A small-molecule ligand and the protein it binds are described below.
Small molecule (SMILES): CC(=O)N[C@@H]1[C@@H](O)[C@H](O[C@@H]2O[C@H](CO[C@]3(C(=O)O)C[C@H](O)[C@@H](NC(C)=O)[C@H]([C@H](O)[C@H](O)CO)O3)[C@H](O)[C@H](O)[C@H]2O)[C@@H](CO)O[C@H]1O

Sequence of chain 1.E:
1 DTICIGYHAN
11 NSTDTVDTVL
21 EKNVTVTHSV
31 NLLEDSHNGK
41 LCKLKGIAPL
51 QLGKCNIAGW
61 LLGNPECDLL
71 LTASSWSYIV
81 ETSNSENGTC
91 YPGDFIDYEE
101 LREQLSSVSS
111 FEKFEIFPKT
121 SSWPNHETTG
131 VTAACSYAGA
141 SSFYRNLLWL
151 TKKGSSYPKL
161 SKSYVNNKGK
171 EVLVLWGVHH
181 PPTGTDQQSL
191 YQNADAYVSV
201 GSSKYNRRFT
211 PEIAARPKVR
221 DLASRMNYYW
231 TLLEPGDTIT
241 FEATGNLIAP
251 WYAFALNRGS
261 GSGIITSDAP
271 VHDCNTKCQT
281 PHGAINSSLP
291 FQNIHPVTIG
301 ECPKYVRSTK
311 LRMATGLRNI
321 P

Binding-site contacts:
Ligand atom N5 contacts residue TRP149 of chain 1.E at 3.8 Å.
Ligand atom C1 contacts residue THR132 of chain 1.E at 3.5 Å.
Ligand atom C11 contacts residue GLY130 of chain 1.E at 3.5 Å.
Ligand atom O1A contacts residue THR132 of chain 1.E at 2.6 Å (h-bond).
Ligand atom C11 contacts residue VAL131 of chain 1.E at 4.0 Å (hydrophobic).
Ligand atom O8 contacts residue TYR91 of chain 1.E at 2.7 Å (h-bond).
Ligand atom C1 contacts residue ALA133 of chain 1.E at 3.6 Å (hydrophobic).
Ligand atom O9 contacts residue SER224 of chain 1.E at 3.1 Å (h-bond).
Ligand atom C8 contacts residue LEU190 of chain 1.E at 3.9 Å (hydrophobic).
Ligand atom C11 contacts residue TRP149 of chain 1.E at 3.7 Å (hydrophobic).
Ligand atom O3 contacts residue ASP221 of chain 1.E at 3.6 Å.
Ligand atom O4 contacts residue ASP221 of chain 1.E at 2.8 Å (salt-bridge).
Ligand atom C5 contacts residue VAL131 of chain 1.E at 3.6 Å (hydrophobic).
Ligand atom C10 contacts residue TRP149 of chain 1.E at 4.0 Å (hydrophobic).
Ligand atom N2 contacts residue SER189 of chain 1.E at 4.0 Å.
Ligand atom C3 contacts residue ASP221 of chain 1.E at 3.9 Å.
Ligand atom C9 contacts residue HIS179 of chain 1.E at 4.0 Å.
Ligand atom C8 contacts residue TRP149 of chain 1.E at 4.1 Å (hydrophobic).
Ligand atom C7 contacts residue SER189 of chain 1.E at 4.0 Å.
Ligand atom C4 contacts residue VAL131 of chain 1.E at 3.3 Å (hydrophobic).
Ligand atom O1B contacts residue ALA133 of chain 1.E at 2.6 Å (h-bond).
Ligand atom O9 contacts residue TYR91 of chain 1.E at 2.6 Å (h-bond).
Ligand atom C7 contacts residue TRP149 of chain 1.E at 3.8 Å (hydrophobic).
Ligand atom C4 contacts residue ASP221 of chain 1.E at 3.4 Å.
Ligand atom O4 contacts residue LEU222 of chain 1.E at 3.6 Å.
Ligand atom O9 contacts residue HIS179 of chain 1.E at 2.9 Å (h-bond).
Ligand atom O8 contacts residue TRP149 of chain 1.E at 3.4 Å.
Ligand atom C8 contacts residue SER189 of chain 1.E at 3.4 Å.
Ligand atom C10 contacts residue VAL131 of chain 1.E at 3.8 Å (hydrophobic).
Ligand atom O8 contacts residue LEU222 of chain 1.E at 3.8 Å.
Ligand atom C8 contacts residue TYR91 of chain 1.E at 3.8 Å (hydrophobic).
Ligand atom O4 contacts residue VAL131 of chain 1.E at 3.7 Å.
Ligand atom C6 contacts residue VAL131 of chain 1.E at 4.1 Å (hydrophobic).
Ligand atom O1A contacts residue ALA133 of chain 1.E at 3.8 Å.
Ligand atom O3 contacts residue LYS218 of chain 1.E at 2.8 Å (salt-bridge).
Ligand atom N5 contacts residue VAL131 of chain 1.E at 2.8 Å (h-bond).
Ligand atom O1A contacts residue LEU222 of chain 1.E at 3.5 Å.
Ligand atom O1B contacts residue THR132 of chain 1.E at 3.3 Å.
Ligand atom C9 contacts residue TYR91 of chain 1.E at 3.7 Å (hydrophobic).
Ligand atom O10 contacts residue LEU190 of chain 1.E at 3.6 Å.